Sequence of chain 1.B:
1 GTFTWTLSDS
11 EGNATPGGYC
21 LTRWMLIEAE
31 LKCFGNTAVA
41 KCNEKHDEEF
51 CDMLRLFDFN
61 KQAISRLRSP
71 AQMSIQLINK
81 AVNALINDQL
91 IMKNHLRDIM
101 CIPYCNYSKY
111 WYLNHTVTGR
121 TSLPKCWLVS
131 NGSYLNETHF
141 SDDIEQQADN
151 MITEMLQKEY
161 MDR

Binding-site contacts:
Ligand atom C6 contacts residue ILE64 of chain 1.B at 4.1 Å (hydrophobic).
Ligand atom O4 contacts residue ARG23 of chain 1.B at 4.2 Å.
Ligand atom O7 contacts residue ASN79 of chain 1.A at 4.3 Å.
Ligand atom C7 contacts residue ARG96 of chain 1.A at 4.1 Å.
Ligand atom N2 contacts residue ARG96 of chain 1.A at 4.0 Å.
Ligand atom O6 contacts residue THR77 of chain 1.A at 3.1 Å (h-bond).
Ligand atom C1 contacts residue GLU76 of chain 1.A at 4.3 Å.
Ligand atom C4 contacts residue ASN79 of chain 1.A at 4.4 Å.
Ligand atom O3 contacts residue TRP24 of chain 1.B at 3.8 Å.
Ligand atom C7 contacts residue ASN79 of chain 1.A at 3.8 Å.
Ligand atom O5 contacts residue NAG1 of chain 1.EA at 4.4 Å.
Ligand atom C6 contacts residue ASN79 of chain 1.A at 4.0 Å.
Ligand atom O6 contacts residue ILE64 of chain 1.B at 4.2 Å.
Ligand atom C3 contacts residue ASN79 of chain 1.A at 3.9 Å.
Ligand atom C2 contacts residue ASN79 of chain 1.A at 2.6 Å.
Ligand atom C5 contacts residue NAG1 of chain 1.EA at 4.2 Å.
Ligand atom O6 contacts residue ASN79 of chain 1.A at 4.1 Å.
Ligand atom C1 contacts residue NAG1 of chain 1.EA at 3.9 Å.
Ligand atom O4 contacts residue TRP24 of chain 1.B at 3.6 Å.
Ligand atom O7 contacts residue GLU76 of chain 1.A at 3.4 Å.
Ligand atom O5 contacts residue THR77 of chain 1.A at 4.0 Å.
Ligand atom O3 contacts residue ARG23 of chain 1.B at 4.4 Å.
Ligand atom O5 contacts residue ASN79 of chain 1.A at 2.4 Å (h-bond).
Ligand atom O6 contacts residue TRP24 of chain 1.B at 2.8 Å (h-bond).
Ligand atom C6 contacts residue THR77 of chain 1.A at 4.0 Å.
Ligand atom C1 contacts residue TRP24 of chain 1.B at 4.4 Å (hydrophobic).
Ligand atom C3 contacts residue NAG1 of chain 1.EA at 4.3 Å.
Ligand atom C5 contacts residue ASN79 of chain 1.A at 3.7 Å.
Ligand atom C7 contacts residue GLU76 of chain 1.A at 3.8 Å.
Ligand atom C8 contacts residue ARG96 of chain 1.A at 3.8 Å.
Ligand atom N2 contacts residue ASN79 of chain 1.A at 3.0 Å (h-bond).
Ligand atom C1 contacts residue ASN79 of chain 1.A at 1.5 Å.
Ligand atom C6 contacts residue TRP24 of chain 1.B at 3.5 Å (hydrophobic).
Ligand atom C5 contacts residue TRP24 of chain 1.B at 3.5 Å (hydrophobic).
Ligand atom C3 contacts residue TRP24 of chain 1.B at 4.3 Å (hydrophobic).
Ligand atom O5 contacts residue TRP24 of chain 1.B at 4.4 Å.
Ligand atom C2 contacts residue TRP24 of chain 1.B at 3.9 Å (hydrophobic).
Ligand atom C8 contacts residue ILE64 of chain 1.B at 3.9 Å (hydrophobic).
Ligand atom O2 contacts residue TRP24 of chain 1.B at 3.2 Å.
Ligand atom C8 contacts residue GLU76 of chain 1.A at 4.1 Å.

Sequence of chain 1.A:
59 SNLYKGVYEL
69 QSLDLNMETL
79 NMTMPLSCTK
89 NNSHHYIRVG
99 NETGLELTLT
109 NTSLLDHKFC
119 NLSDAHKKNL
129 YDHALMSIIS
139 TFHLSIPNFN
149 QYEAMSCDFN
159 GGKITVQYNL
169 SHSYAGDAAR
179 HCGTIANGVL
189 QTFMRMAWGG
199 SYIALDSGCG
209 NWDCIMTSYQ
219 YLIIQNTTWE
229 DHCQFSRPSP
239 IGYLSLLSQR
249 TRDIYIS

The small molecule below binds the protein below.
Small molecule (SMILES): CC(=O)N[C@H]1[C@H](O[C@H]2[C@H](O)[C@@H](NC(C)=O)CO[C@@H]2CO)O[C@H](CO)[C@@H](O[C@@H]2O[C@H](CO[C@H]3O[C@H](CO)[C@@H](O)[C@H](O)[C@@H]3O)[C@@H](O)[C@H](O[C@H]3O[C@H](CO)[C@@H](O)[C@H](O)[C@@H]3O)[C@@H]2O)[C@@H]1O